A small-molecule ligand and the protein it binds are described below.
Small molecule (SMILES): CCCCC[C@H](O)/C=C/[C@@H]1[C@@H](C/C=C\CCCC(=O)O)[C@@H](O)C[C@H]1O

Sequence of chain 1.F:
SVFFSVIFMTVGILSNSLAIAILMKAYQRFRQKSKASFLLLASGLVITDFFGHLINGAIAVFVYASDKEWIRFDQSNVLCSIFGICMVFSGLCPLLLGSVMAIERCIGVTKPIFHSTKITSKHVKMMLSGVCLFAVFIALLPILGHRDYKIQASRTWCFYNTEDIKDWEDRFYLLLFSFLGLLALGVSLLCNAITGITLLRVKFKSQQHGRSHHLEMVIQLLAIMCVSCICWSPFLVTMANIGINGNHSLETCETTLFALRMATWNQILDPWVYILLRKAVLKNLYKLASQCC

Binding-site contacts:
Ligand atom O3 contacts residue GLY85 of chain 1.F at 3.5 Å.
Ligand atom C5 contacts residue LEU290 of chain 1.F at 3.5 Å (hydrophobic).
Ligand atom O4 contacts residue PHE36 of chain 1.F at 3.1 Å.
Ligand atom C12 contacts residue THR294 of chain 1.F at 3.6 Å.
Ligand atom C12 contacts residue SER33 of chain 1.F at 3.9 Å.
Ligand atom C6 contacts residue LEU290 of chain 1.F at 4.0 Å (hydrophobic).
Ligand atom C18 contacts residue SER118 of chain 1.F at 4.0 Å.
Ligand atom C6 contacts residue MET115 of chain 1.F at 3.7 Å (hydrophobic).
Ligand atom O5 contacts residue HIS81 of chain 1.F at 3.0 Å (h-bond).
Ligand atom C11 contacts residue HIS81 of chain 1.F at 3.9 Å.
Ligand atom C4 contacts residue SER33 of chain 1.F at 3.8 Å.
Ligand atom O1 contacts residue LEU287 of chain 1.F at 3.5 Å.
Ligand atom O3 contacts residue SER33 of chain 1.F at 2.6 Å (h-bond).
Ligand atom C2 contacts residue THR184 of chain 1.F at 3.8 Å.
Ligand atom O1 contacts residue ARG291 of chain 1.F at 2.5 Å (salt-bridge).
Ligand atom C10 contacts residue SER33 of chain 1.F at 3.4 Å.
Ligand atom C14 contacts residue ASN84 of chain 1.F at 4.0 Å.
Ligand atom O3 contacts residue ALA88 of chain 1.F at 3.4 Å.
Ligand atom C20 contacts residue GLY119 of chain 1.F at 4.0 Å.
Ligand atom O2 contacts residue SER33 of chain 1.F at 3.8 Å.
Ligand atom C8 contacts residue ASN84 of chain 1.F at 3.3 Å.
Ligand atom O2 contacts residue SER29 of chain 1.F at 3.6 Å.
Ligand atom O4 contacts residue THR294 of chain 1.F at 2.7 Å (h-bond).
Ligand atom C9 contacts residue GLY85 of chain 1.F at 3.5 Å.
Ligand atom C8 contacts residue SER33 of chain 1.F at 4.0 Å.
Ligand atom O2 contacts residue PHE32 of chain 1.F at 3.6 Å.
Ligand atom C1 contacts residue ARG291 of chain 1.F at 3.2 Å.
Ligand atom C14 contacts residue THR294 of chain 1.F at 3.7 Å.
Ligand atom O3 contacts residue ASN84 of chain 1.F at 3.1 Å (h-bond).
Ligand atom O5 contacts residue THR294 of chain 1.F at 3.3 Å (h-bond).
Ligand atom C3 contacts residue SER33 of chain 1.F at 3.6 Å.
Ligand atom C9 contacts residue SER33 of chain 1.F at 3.4 Å.
Ligand atom C7 contacts residue ASN84 of chain 1.F at 3.8 Å.
Ligand atom O2 contacts residue ARG291 of chain 1.F at 3.0 Å (salt-bridge).
Ligand atom C11 contacts residue THR294 of chain 1.F at 3.3 Å.
Ligand atom C7 contacts residue SER33 of chain 1.F at 3.9 Å.
Ligand atom C9 contacts residue ASN84 of chain 1.F at 3.3 Å.
Ligand atom C13 contacts residue THR294 of chain 1.F at 3.1 Å.
Ligand atom C19 contacts residue TRP262 of chain 1.F at 3.8 Å (hydrophobic).
Ligand atom C17 contacts residue GLN297 of chain 1.F at 3.6 Å.